Binding-site contacts:
Ligand atom O1 contacts residue CYS181 of chain 1.B at 3.2 Å.
Ligand atom C14 contacts residue ASP97 of chain 1.B at 3.8 Å.
Ligand atom C2 contacts residue CD1 of chain 1.I at 3.0 Å.
Ligand atom O2 contacts residue LYS184 of chain 1.B at 2.8 Å (salt-bridge).
Ligand atom O1 contacts residue HIS223 of chain 1.B at 3.1 Å.
Ligand atom C15 contacts residue CD1 of chain 1.H at 3.3 Å.
Ligand atom C15 contacts residue HIS95 of chain 1.B at 3.3 Å.
Ligand atom OXT contacts residue HIS162 of chain 1.B at 2.9 Å.
Ligand atom C2 contacts residue HIS162 of chain 1.B at 3.7 Å.
Ligand atom C14 contacts residue CD1 of chain 1.H at 3.9 Å.
Ligand atom N3 contacts residue ASP97 of chain 1.B at 3.2 Å (salt-bridge).
Ligand atom C16 contacts residue HIS223 of chain 1.B at 3.2 Å.
Ligand atom C16 contacts residue CD1 of chain 1.I at 3.6 Å.
Ligand atom C13 contacts residue CD1 of chain 1.I at 3.3 Å.
Ligand atom O3 contacts residue ASP97 of chain 1.B at 3.5 Å (salt-bridge).
Ligand atom C9 contacts residue LEU38 of chain 1.B at 3.8 Å (hydrophobic).
Ligand atom O1 contacts residue CD1 of chain 1.I at 2.2 Å.
Ligand atom O1 contacts residue HIS162 of chain 1.B at 3.9 Å.
Ligand atom C2 contacts residue LYS184 of chain 1.B at 3.4 Å.
Ligand atom O2 contacts residue ASN193 of chain 1.B at 3.0 Å (h-bond).
Ligand atom O4 contacts residue ASN193 of chain 1.B at 3.0 Å (h-bond).
Ligand atom O2 contacts residue HIS162 of chain 1.B at 3.8 Å.
Ligand atom O3 contacts residue TRP66 of chain 1.B at 3.4 Å.
Ligand atom C6 contacts residue CD1 of chain 1.I at 3.9 Å.
Ligand atom O1 contacts residue LYS184 of chain 1.B at 3.1 Å (salt-bridge).
Ligand atom O4 contacts residue HIS95 of chain 1.B at 3.7 Å.
Ligand atom C13 contacts residue ASP97 of chain 1.B at 3.4 Å.
Ligand atom C12 contacts residue CD1 of chain 1.I at 3.0 Å.
Ligand atom C1 contacts residue ASN193 of chain 1.B at 3.6 Å.
Ligand atom O2 contacts residue GLY192 of chain 1.B at 3.3 Å.
Ligand atom OXT contacts residue CD1 of chain 1.H at 2.4 Å.
Ligand atom OXT contacts residue HIS95 of chain 1.B at 3.0 Å (h-bond).
Ligand atom O3 contacts residue GLN96 of chain 1.B at 3.4 Å.
Ligand atom N3 contacts residue CD1 of chain 1.I at 2.2 Å.
Ligand atom C11 contacts residue TRP66 of chain 1.B at 3.6 Å (hydrophobic).
Ligand atom N3 contacts residue HIS223 of chain 1.B at 3.7 Å.
Ligand atom O2 contacts residue LEU191 of chain 1.B at 3.9 Å.
Ligand atom C10 contacts residue LEU38 of chain 1.B at 3.5 Å (hydrophobic).
Ligand atom N2 contacts residue GLN96 of chain 1.B at 2.8 Å (h-bond).
Ligand atom C2 contacts residue HIS223 of chain 1.B at 3.9 Å.

This small molecule binds to this protein.
Small molecule (SMILES): CC1(C)S[C@H]([C@H](NC(=O)[C@H](N)c2ccccc2)C(=O)O)N[C@H]1C(=O)O

Sequence of chain 1.B:
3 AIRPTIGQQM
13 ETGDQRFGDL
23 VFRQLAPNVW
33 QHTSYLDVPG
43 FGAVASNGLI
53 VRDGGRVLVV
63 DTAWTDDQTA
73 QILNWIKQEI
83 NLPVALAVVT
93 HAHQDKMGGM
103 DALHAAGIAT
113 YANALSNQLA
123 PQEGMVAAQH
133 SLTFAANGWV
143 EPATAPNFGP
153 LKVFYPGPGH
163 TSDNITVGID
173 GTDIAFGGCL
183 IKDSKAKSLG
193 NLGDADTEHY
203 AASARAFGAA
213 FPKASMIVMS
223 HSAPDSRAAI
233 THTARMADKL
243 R